Sequence of chain 1.A:
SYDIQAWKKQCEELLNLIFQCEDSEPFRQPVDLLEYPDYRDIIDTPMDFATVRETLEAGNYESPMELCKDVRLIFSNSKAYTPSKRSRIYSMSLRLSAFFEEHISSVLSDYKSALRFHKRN

Binding-site contacts:
Ligand atom C11 contacts residue ILE112 of chain 1.A at 3.5 Å (hydrophobic).
Ligand atom N2 contacts residue PRO49 of chain 1.A at 3.9 Å.
Ligand atom C5 contacts residue GLU48 of chain 1.A at 3.5 Å.
Ligand atom C14 contacts residue ILE112 of chain 1.A at 4.0 Å (hydrophobic).
Ligand atom N1 contacts residue PRO49 of chain 1.A at 2.9 Å (h-bond).
Ligand atom C13 contacts residue TYR104 of chain 1.A at 3.7 Å (hydrophobic).
Ligand atom C3 contacts residue PRO49 of chain 1.A at 3.5 Å (hydrophobic).
Ligand atom C9 contacts residue VAL54 of chain 1.A at 4.1 Å (hydrophobic).
Ligand atom C7 contacts residue PRO49 of chain 1.A at 3.2 Å (hydrophobic).
Ligand atom C2 contacts residue PRO49 of chain 1.A at 3.3 Å (hydrophobic).
Ligand atom S2 contacts residue SER101 of chain 1.A at 3.5 Å (h-bond).
Ligand atom N1 contacts residue VAL54 of chain 1.A at 3.8 Å.
Ligand atom C8 contacts residue VAL54 of chain 1.A at 3.5 Å (hydrophobic).
Ligand atom C15 contacts residue PRO106 of chain 1.A at 4.0 Å (hydrophobic).
Ligand atom C9 contacts residue TYR104 of chain 1.A at 4.0 Å (hydrophobic).
Ligand atom C12 contacts residue ILE112 of chain 1.A at 3.5 Å (hydrophobic).
Ligand atom C5 contacts residue PRO49 of chain 1.A at 3.6 Å (hydrophobic).
Ligand atom O2 contacts residue PHE50 of chain 1.A at 4.0 Å.
Ligand atom N2 contacts residue VAL54 of chain 1.A at 3.6 Å.
Ligand atom C10 contacts residue ILE112 of chain 1.A at 4.1 Å (hydrophobic).
Ligand atom O1 contacts residue VAL54 of chain 1.A at 3.9 Å.
Ligand atom C1 contacts residue VAL54 of chain 1.A at 3.7 Å (hydrophobic).
Ligand atom O1 contacts residue TYR59 of chain 1.A at 3.5 Å.
Ligand atom C10 contacts residue TYR59 of chain 1.A at 3.3 Å (hydrophobic).
Ligand atom C15 contacts residue THR105 of chain 1.A at 3.6 Å.
Ligand atom N3 contacts residue ILE112 of chain 1.A at 4.1 Å.
Ligand atom C12 contacts residue TYR104 of chain 1.A at 3.7 Å (hydrophobic).
Ligand atom C13 contacts residue ILE112 of chain 1.A at 3.7 Å (hydrophobic).
Ligand atom C1 contacts residue PRO49 of chain 1.A at 3.8 Å (hydrophobic).
Ligand atom C11 contacts residue SER101 of chain 1.A at 4.0 Å.
Ligand atom C6 contacts residue GLU48 of chain 1.A at 3.1 Å.
Ligand atom S2 contacts residue ILE112 of chain 1.A at 4.1 Å.
Ligand atom O2 contacts residue SER101 of chain 1.A at 2.9 Å (h-bond).
Ligand atom S1 contacts residue GLU48 of chain 1.A at 4.0 Å.
Ligand atom C6 contacts residue PRO49 of chain 1.A at 4.0 Å (hydrophobic).
Ligand atom C4 contacts residue PRO49 of chain 1.A at 3.8 Å (hydrophobic).
Ligand atom C7 contacts residue VAL54 of chain 1.A at 3.8 Å (hydrophobic).
Ligand atom O2 contacts residue ILE112 of chain 1.A at 3.5 Å.
Ligand atom S2 contacts residue THR105 of chain 1.A at 3.8 Å.
Ligand atom C15 contacts residue SER110 of chain 1.A at 3.7 Å.

This small molecule binds to this protein.
Small molecule (SMILES): O=C(NCc1cccs1)N1CCN(C(=O)c2cccs2)CC1